Sequence of chain 1.E:
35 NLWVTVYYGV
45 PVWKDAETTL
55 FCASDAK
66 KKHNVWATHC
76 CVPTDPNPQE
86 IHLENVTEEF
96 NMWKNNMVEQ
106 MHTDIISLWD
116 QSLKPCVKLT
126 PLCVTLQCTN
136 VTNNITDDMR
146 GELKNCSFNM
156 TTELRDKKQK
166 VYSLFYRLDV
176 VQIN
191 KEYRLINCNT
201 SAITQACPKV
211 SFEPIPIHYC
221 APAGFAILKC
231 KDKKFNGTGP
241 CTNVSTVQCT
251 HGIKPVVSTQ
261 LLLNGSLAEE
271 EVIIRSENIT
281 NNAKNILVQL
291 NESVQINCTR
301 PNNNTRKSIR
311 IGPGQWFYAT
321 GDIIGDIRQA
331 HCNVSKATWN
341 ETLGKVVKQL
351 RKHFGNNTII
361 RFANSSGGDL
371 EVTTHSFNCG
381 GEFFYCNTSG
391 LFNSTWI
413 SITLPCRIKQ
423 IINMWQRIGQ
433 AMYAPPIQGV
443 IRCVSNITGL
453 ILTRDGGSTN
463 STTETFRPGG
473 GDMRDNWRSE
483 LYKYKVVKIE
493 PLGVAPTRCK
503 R

Binding-site contacts:
Ligand atom C2 contacts residue ASN90 of chain 1.E at 2.5 Å.
Ligand atom C2 contacts residue GLU89 of chain 1.E at 4.0 Å.
Ligand atom C8 contacts residue GLU89 of chain 1.E at 3.8 Å.
Ligand atom C3 contacts residue ASN90 of chain 1.E at 3.9 Å.
Ligand atom O7 contacts residue SER9 of chain 1.F at 4.1 Å.
Ligand atom C8 contacts residue GLY8 of chain 1.F at 3.5 Å.
Ligand atom C8 contacts residue SER9 of chain 1.F at 3.9 Å.
Ligand atom N2 contacts residue ASN90 of chain 1.E at 3.0 Å (h-bond).
Ligand atom C1 contacts residue ASN90 of chain 1.E at 1.5 Å.
Ligand atom O5 contacts residue ASN90 of chain 1.E at 2.5 Å (h-bond).
Ligand atom C4 contacts residue ASN90 of chain 1.E at 4.4 Å.
Ligand atom O7 contacts residue ASN90 of chain 1.E at 3.9 Å.
Ligand atom C7 contacts residue GLY8 of chain 1.F at 3.6 Å.
Ligand atom C5 contacts residue ASN90 of chain 1.E at 3.8 Å.
Ligand atom C7 contacts residue GLU89 of chain 1.E at 3.8 Å.
Ligand atom N2 contacts residue GLU89 of chain 1.E at 3.0 Å (salt-bridge).
Ligand atom C7 contacts residue ASN90 of chain 1.E at 3.6 Å.
Ligand atom O7 contacts residue GLY8 of chain 1.F at 3.2 Å (h-bond).
Ligand atom C1 contacts residue GLU89 of chain 1.E at 4.4 Å.
Ligand atom C3 contacts residue GLU89 of chain 1.E at 4.1 Å.

A protein and the small-molecule ligand that binds it are described below.
Small molecule (SMILES): CC(=O)N[C@@H]1[C@@H](O)[C@H](O)[C@@H](CO)O[C@H]1O

Sequence of chain 1.F:
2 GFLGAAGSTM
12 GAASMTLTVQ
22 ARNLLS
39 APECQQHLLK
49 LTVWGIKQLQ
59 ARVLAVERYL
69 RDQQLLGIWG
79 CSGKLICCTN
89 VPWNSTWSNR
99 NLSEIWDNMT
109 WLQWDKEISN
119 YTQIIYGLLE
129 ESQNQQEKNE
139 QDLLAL